Sequence of chain 2.A:
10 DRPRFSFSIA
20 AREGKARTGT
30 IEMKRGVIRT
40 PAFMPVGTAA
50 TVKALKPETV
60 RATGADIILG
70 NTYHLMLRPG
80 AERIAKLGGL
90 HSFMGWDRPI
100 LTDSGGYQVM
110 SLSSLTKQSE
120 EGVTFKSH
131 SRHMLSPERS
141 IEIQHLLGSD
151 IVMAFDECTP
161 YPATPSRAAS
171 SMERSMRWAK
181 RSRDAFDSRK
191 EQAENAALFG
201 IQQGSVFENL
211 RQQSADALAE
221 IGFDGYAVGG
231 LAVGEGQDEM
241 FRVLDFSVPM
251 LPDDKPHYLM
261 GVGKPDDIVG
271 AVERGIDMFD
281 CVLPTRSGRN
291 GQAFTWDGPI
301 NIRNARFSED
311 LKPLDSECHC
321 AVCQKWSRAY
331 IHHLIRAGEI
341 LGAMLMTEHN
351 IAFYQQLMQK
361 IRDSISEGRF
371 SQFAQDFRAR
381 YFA

The protein below binds the small molecule below.
Small molecule (SMILES): CNc1nc2cc3c(=O)[nH]c(N)nc3cc2[nH]1

Binding-site contacts:
Ligand atom N6 contacts residue ASP102 of chain 2.A at 2.8 Å (salt-bridge).
Ligand atom N2 contacts residue TYR106 of chain 2.A at 3.6 Å.
Ligand atom C6 contacts residue MET260 of chain 2.A at 3.7 Å (hydrophobic).
Ligand atom N3 contacts residue TYR106 of chain 2.A at 3.7 Å.
Ligand atom C2 contacts residue ASP102 of chain 2.A at 3.7 Å.
Ligand atom N5 contacts residue ASP102 of chain 2.A at 2.8 Å (salt-bridge).
Ligand atom C10 contacts residue TYR106 of chain 2.A at 3.7 Å (hydrophobic).
Ligand atom N5 contacts residue ASP156 of chain 2.A at 2.8 Å (salt-bridge).
Ligand atom N5 contacts residue ILE201 of chain 2.A at 3.5 Å.
Ligand atom C6 contacts residue TYR106 of chain 2.A at 3.6 Å (hydrophobic).
Ligand atom N1 contacts residue TYR106 of chain 2.A at 3.5 Å.
Ligand atom O1 contacts residue GLN203 of chain 2.A at 3.0 Å (h-bond).
Ligand atom N3 contacts residue ALA232 of chain 2.A at 3.6 Å.
Ligand atom N3 contacts residue LEU231 of chain 2.A at 2.8 Å (h-bond).
Ligand atom C4 contacts residue MET260 of chain 2.A at 3.7 Å (hydrophobic).
Ligand atom C2 contacts residue TYR106 of chain 2.A at 3.5 Å (hydrophobic).
Ligand atom C4 contacts residue GLY261 of chain 2.A at 3.7 Å.
Ligand atom O1 contacts residue GLY230 of chain 2.A at 2.8 Å (h-bond).
Ligand atom C10 contacts residue MET260 of chain 2.A at 3.7 Å (hydrophobic).
Ligand atom N5 contacts residue SER103 of chain 2.A at 3.7 Å.
Ligand atom O1 contacts residue GLY229 of chain 2.A at 3.3 Å.
Ligand atom O1 contacts residue CYS158 of chain 2.A at 3.5 Å (h-bond).
Ligand atom N3 contacts residue MET260 of chain 2.A at 3.5 Å (h-bond).
Ligand atom C4 contacts residue ALA232 of chain 2.A at 3.6 Å (hydrophobic).
Ligand atom C5 contacts residue TYR106 of chain 2.A at 3.7 Å (hydrophobic).
Ligand atom N1 contacts residue GLY261 of chain 2.A at 3.7 Å.
Ligand atom N6 contacts residue MET260 of chain 2.A at 3.4 Å.
Ligand atom C4 contacts residue TYR106 of chain 2.A at 3.7 Å (hydrophobic).
Ligand atom C1 contacts residue ASP102 of chain 2.A at 3.7 Å.
Ligand atom C9 contacts residue ASP156 of chain 2.A at 3.6 Å.
Ligand atom N4 contacts residue ASP156 of chain 2.A at 2.7 Å (salt-bridge).
Ligand atom C6 contacts residue LEU231 of chain 2.A at 3.7 Å (hydrophobic).
Ligand atom C3 contacts residue TYR106 of chain 2.A at 3.5 Å (hydrophobic).
Ligand atom C1 contacts residue TYR106 of chain 2.A at 3.6 Å (hydrophobic).
Ligand atom C10 contacts residue ASP156 of chain 2.A at 3.6 Å.
Ligand atom C5 contacts residue GLY261 of chain 2.A at 3.7 Å.
Ligand atom N6 contacts residue TYR106 of chain 2.A at 3.4 Å.
Ligand atom O1 contacts residue ASP156 of chain 2.A at 3.6 Å.
Ligand atom C10 contacts residue ASP102 of chain 2.A at 3.5 Å.
Ligand atom N2 contacts residue ALA232 of chain 2.A at 2.9 Å (h-bond).